This protein binds this small molecule.
Small molecule (SMILES): CC(=O)N[C@@H]1[C@@H](O)[C@H](O)[C@@H](CO)O[C@H]1O

Sequence of chain 1.C:
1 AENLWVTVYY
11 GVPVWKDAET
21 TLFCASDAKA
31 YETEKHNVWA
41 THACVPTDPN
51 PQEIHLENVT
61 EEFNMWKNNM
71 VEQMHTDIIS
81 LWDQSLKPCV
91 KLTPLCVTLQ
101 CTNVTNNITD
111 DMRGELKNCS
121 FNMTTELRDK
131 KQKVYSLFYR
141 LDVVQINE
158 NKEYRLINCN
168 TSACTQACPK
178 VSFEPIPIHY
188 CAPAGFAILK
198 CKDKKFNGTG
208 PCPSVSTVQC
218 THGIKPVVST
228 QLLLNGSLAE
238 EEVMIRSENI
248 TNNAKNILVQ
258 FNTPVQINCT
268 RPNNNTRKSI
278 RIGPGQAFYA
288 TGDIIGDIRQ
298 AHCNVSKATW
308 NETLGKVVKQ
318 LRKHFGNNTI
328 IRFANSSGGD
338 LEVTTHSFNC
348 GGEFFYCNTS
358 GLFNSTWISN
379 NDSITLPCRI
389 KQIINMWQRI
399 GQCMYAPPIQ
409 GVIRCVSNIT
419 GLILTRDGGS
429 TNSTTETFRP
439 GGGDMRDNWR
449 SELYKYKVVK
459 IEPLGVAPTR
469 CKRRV

Binding-site contacts:
Ligand atom C8 contacts residue ASN103 of chain 1.C at 4.3 Å.
Ligand atom C5 contacts residue ASN103 of chain 1.C at 3.7 Å.
Ligand atom O7 contacts residue ASN103 of chain 1.C at 2.9 Å (h-bond).
Ligand atom C4 contacts residue ARG113 of chain 1.C at 4.0 Å.
Ligand atom C2 contacts residue ASN103 of chain 1.C at 2.5 Å.
Ligand atom C3 contacts residue ARG113 of chain 1.C at 4.5 Å.
Ligand atom C3 contacts residue ASN103 of chain 1.C at 3.8 Å.
Ligand atom C1 contacts residue ASN103 of chain 1.C at 1.4 Å.
Ligand atom C6 contacts residue ASN103 of chain 1.C at 4.4 Å.
Ligand atom C4 contacts residue ASN103 of chain 1.C at 4.2 Å.
Ligand atom O3 contacts residue ARG113 of chain 1.C at 4.1 Å.
Ligand atom C7 contacts residue ASN103 of chain 1.C at 3.1 Å.
Ligand atom O5 contacts residue ASN103 of chain 1.C at 2.4 Å (h-bond).
Ligand atom N2 contacts residue ASN103 of chain 1.C at 2.9 Å (h-bond).